This small molecule binds to this protein.
Small molecule (SMILES): CC(=O)N[C@H]1[C@H]([C@H](O)[C@H](O)CO)O[C@@](O)(C(=O)O)C[C@@H]1O

Sequence of chain 1.A:
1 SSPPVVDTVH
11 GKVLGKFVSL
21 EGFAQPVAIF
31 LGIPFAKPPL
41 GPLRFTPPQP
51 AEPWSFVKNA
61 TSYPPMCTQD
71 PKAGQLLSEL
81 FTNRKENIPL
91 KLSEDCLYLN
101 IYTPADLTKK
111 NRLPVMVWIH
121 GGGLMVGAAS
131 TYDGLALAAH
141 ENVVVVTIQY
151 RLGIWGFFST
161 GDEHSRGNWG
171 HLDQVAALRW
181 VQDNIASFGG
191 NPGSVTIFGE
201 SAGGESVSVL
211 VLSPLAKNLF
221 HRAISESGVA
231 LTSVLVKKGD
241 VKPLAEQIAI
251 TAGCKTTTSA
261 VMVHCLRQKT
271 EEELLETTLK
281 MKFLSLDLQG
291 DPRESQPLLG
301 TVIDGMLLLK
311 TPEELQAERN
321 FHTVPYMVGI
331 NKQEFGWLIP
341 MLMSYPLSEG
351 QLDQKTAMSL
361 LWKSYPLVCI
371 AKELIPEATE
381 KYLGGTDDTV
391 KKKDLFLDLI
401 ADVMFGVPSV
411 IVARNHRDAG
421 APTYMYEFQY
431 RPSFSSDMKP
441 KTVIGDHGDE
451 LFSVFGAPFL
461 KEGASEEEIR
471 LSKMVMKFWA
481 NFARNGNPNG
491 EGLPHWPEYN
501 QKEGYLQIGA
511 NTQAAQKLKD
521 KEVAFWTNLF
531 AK

Sequence of chain 1.B:
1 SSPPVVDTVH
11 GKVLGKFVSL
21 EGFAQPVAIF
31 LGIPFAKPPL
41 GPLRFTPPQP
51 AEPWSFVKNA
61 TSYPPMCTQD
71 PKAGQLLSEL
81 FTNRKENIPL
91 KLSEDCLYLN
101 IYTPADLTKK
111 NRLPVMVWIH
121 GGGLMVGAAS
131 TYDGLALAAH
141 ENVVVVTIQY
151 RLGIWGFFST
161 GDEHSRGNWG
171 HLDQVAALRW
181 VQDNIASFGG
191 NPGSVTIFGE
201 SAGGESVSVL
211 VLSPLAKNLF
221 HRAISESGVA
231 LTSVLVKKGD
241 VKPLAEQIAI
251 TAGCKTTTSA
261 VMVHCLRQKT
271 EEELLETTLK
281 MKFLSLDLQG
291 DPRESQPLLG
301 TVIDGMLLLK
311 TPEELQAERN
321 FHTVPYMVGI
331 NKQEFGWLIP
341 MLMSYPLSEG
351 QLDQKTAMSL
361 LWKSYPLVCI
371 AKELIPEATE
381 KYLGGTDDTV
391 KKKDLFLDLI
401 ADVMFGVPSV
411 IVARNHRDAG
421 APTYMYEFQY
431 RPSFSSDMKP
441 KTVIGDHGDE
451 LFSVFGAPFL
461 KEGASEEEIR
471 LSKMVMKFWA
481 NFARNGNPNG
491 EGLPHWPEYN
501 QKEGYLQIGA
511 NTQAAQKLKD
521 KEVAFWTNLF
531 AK

Binding-site contacts:
Ligand atom C7 contacts residue ASN59 of chain 1.A at 4.0 Å.
Ligand atom O1A contacts residue ASN59 of chain 1.A at 3.5 Å.
Ligand atom C3 contacts residue LYS242 of chain 1.B at 3.8 Å.
Ligand atom C10 contacts residue THR257 of chain 1.B at 4.4 Å.
Ligand atom O1A contacts residue NAG1 of chain 1.D at 3.7 Å.
Ligand atom O7 contacts residue THR61 of chain 1.A at 4.0 Å.
Ligand atom O4 contacts residue LYS242 of chain 1.B at 3.2 Å (salt-bridge).
Ligand atom O7 contacts residue ASN59 of chain 1.A at 3.0 Å (h-bond).
Ligand atom C9 contacts residue TYR98 of chain 1.A at 3.5 Å (hydrophobic).
Ligand atom C8 contacts residue ASN59 of chain 1.A at 4.5 Å.
Ligand atom O8 contacts residue ASN59 of chain 1.A at 3.9 Å.
Ligand atom C6 contacts residue ASN59 of chain 1.A at 4.2 Å.
Ligand atom C1 contacts residue ASN59 of chain 1.A at 3.4 Å.
Ligand atom O2 contacts residue ASN59 of chain 1.A at 3.9 Å.
Ligand atom O9 contacts residue TYR98 of chain 1.A at 4.2 Å.
Ligand atom O7 contacts residue ALA60 of chain 1.A at 4.3 Å.
Ligand atom O8 contacts residue TYR98 of chain 1.A at 4.4 Å.
Ligand atom O8 contacts residue GLY32 of chain 1.A at 3.3 Å (h-bond).
Ligand atom C7 contacts residue SER62 of chain 1.A at 4.3 Å.
Ligand atom O6 contacts residue ASN59 of chain 1.A at 3.2 Å (h-bond).
Ligand atom C4 contacts residue LYS242 of chain 1.B at 3.5 Å.
Ligand atom C2 contacts residue ASN59 of chain 1.A at 3.8 Å.
Ligand atom C9 contacts residue GLY32 of chain 1.A at 4.3 Å.
Ligand atom O9 contacts residue PRO65 of chain 1.A at 4.3 Å.
Ligand atom C11 contacts residue THR258 of chain 1.B at 4.4 Å.
Ligand atom C11 contacts residue LYS242 of chain 1.B at 4.4 Å.
Ligand atom O8 contacts residue LYS58 of chain 1.A at 4.4 Å.
Ligand atom O7 contacts residue SER62 of chain 1.A at 3.7 Å.
Ligand atom O7 contacts residue LEU31 of chain 1.A at 4.0 Å.
Ligand atom O10 contacts residue SER62 of chain 1.A at 3.9 Å.
Ligand atom O1B contacts residue LYS58 of chain 1.A at 3.8 Å.
Ligand atom C11 contacts residue THR257 of chain 1.B at 3.4 Å.
Ligand atom O2 contacts residue SER62 of chain 1.A at 4.2 Å.
Ligand atom C8 contacts residue GLY32 of chain 1.A at 3.6 Å.
Ligand atom C5 contacts residue SER62 of chain 1.A at 4.4 Å.
Ligand atom O1B contacts residue ASN59 of chain 1.A at 2.8 Å (h-bond).
Ligand atom C8 contacts residue TYR98 of chain 1.A at 4.2 Å (hydrophobic).